A small-molecule ligand and the protein it binds are described below.
Small molecule (SMILES): C[C@H](NC(=O)[C@H](CCC(=O)O)NC(=O)[C@@H]1CCCN1C(=O)[C@H](CCC(=O)O)NC(=O)[C@H](C)NC(=O)[C@@H]1CCCN1C(=O)[C@@H](N)CCC(=O)O)C(=O)N[C@@H](CC(=O)O)C(=O)N[C@H](C=O)CCC(N)=O

Sequence of chain 1.B:
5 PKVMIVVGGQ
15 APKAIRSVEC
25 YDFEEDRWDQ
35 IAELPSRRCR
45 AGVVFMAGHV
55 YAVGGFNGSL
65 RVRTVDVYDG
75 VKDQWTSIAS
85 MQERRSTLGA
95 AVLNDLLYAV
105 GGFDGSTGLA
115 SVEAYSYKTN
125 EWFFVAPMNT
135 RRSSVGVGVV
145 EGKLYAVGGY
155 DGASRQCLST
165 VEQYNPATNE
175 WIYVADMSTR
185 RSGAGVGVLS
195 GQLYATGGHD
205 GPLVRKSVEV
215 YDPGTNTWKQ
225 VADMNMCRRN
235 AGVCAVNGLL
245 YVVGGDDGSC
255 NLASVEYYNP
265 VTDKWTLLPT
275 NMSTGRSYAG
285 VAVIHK

Binding-site contacts:
Ligand atom N contacts residue ARG44 of chain 1.B at 3.6 Å.
Ligand atom CB contacts residue SER137 of chain 1.B at 3.7 Å.
Ligand atom OE1 contacts residue GLY112 of chain 1.B at 3.6 Å.
Ligand atom CA contacts residue TYR154 of chain 1.B at 3.7 Å (hydrophobic).
Ligand atom OE1 contacts residue GLY109 of chain 1.B at 3.5 Å (h-bond).
Ligand atom O contacts residue ARG44 of chain 1.B at 2.8 Å (salt-bridge).
Ligand atom OE2 contacts residue ARG65 of chain 1.B at 2.8 Å (salt-bridge).
Ligand atom OE2 contacts residue GLY112 of chain 1.B at 3.7 Å.
Ligand atom OE2 contacts residue SER63 of chain 1.B at 3.8 Å.
Ligand atom O contacts residue ARG65 of chain 1.B at 2.9 Å (salt-bridge).
Ligand atom O contacts residue ARG65 of chain 1.B at 2.9 Å (salt-bridge).
Ligand atom C contacts residue ARG44 of chain 1.B at 3.7 Å.
Ligand atom CD contacts residue ARG65 of chain 1.B at 3.4 Å.
Ligand atom OE1 contacts residue TYR154 of chain 1.B at 3.8 Å.
Ligand atom OD1 contacts residue ARG233 of chain 1.B at 2.9 Å (salt-bridge).
Ligand atom CB contacts residue GLY109 of chain 1.B at 3.9 Å.
Ligand atom CG contacts residue TYR154 of chain 1.B at 3.9 Å (hydrophobic).
Ligand atom CG contacts residue ARG233 of chain 1.B at 3.6 Å.
Ligand atom OE2 contacts residue GLY156 of chain 1.B at 3.3 Å.
Ligand atom CB contacts residue TYR154 of chain 1.B at 3.6 Å (hydrophobic).
Ligand atom CA contacts residue PHE60 of chain 1.B at 3.8 Å (hydrophobic).
Ligand atom CG contacts residue TYR282 of chain 1.B at 3.3 Å (hydrophobic).
Ligand atom OD2 contacts residue ARG233 of chain 1.B at 2.9 Å (salt-bridge).
Ligand atom OE1 contacts residue SER137 of chain 1.B at 2.8 Å (h-bond).
Ligand atom CD contacts residue GLY109 of chain 1.B at 3.8 Å.
Ligand atom CB contacts residue SER186 of chain 1.B at 3.6 Å.
Ligand atom CD contacts residue TYR154 of chain 1.B at 3.9 Å (hydrophobic).
Ligand atom OE2 contacts residue GLY109 of chain 1.B at 3.7 Å.
Ligand atom OD2 contacts residue TYR282 of chain 1.B at 3.8 Å.
Ligand atom NE2 contacts residue PHE107 of chain 1.B at 3.9 Å.
Ligand atom CB contacts residue PHE107 of chain 1.B at 3.6 Å (hydrophobic).
Ligand atom CD contacts residue PHE107 of chain 1.B at 3.5 Å (hydrophobic).
Ligand atom CG contacts residue ARG65 of chain 1.B at 3.5 Å.
Ligand atom O contacts residue PHE60 of chain 1.B at 3.5 Å.
Ligand atom C contacts residue ARG65 of chain 1.B at 3.8 Å.
Ligand atom OE1 contacts residue PHE107 of chain 1.B at 3.5 Å.
Ligand atom CG contacts residue ARG44 of chain 1.B at 3.8 Å.
Ligand atom CD contacts residue SER137 of chain 1.B at 3.8 Å.
Ligand atom CD contacts residue ARG44 of chain 1.B at 3.7 Å.
Ligand atom CG contacts residue PHE107 of chain 1.B at 3.6 Å (hydrophobic).